Sequence of chain 1.A:
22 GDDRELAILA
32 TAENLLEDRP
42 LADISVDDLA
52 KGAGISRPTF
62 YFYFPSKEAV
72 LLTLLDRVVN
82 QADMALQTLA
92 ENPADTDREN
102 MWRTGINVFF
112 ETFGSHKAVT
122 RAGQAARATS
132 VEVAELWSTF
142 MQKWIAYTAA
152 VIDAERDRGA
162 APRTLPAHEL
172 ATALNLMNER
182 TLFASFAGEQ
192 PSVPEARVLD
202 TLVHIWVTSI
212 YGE

Binding-site contacts:
Ligand atom C13 contacts residue THR149 of chain 1.A at 3.5 Å.
Ligand atom C5 contacts residue ASN179 of chain 1.A at 3.6 Å.
Ligand atom C9 contacts residue PHE184 of chain 1.A at 3.7 Å (hydrophobic).
Ligand atom C14 contacts residue PHE110 of chain 1.A at 4.0 Å (hydrophobic).
Ligand atom C13 contacts residue ASN176 of chain 1.A at 3.4 Å.
Ligand atom O1 contacts residue ASN179 of chain 1.A at 2.8 Å (h-bond).
Ligand atom C3 contacts residue GLY106 of chain 1.A at 3.7 Å.
Ligand atom N2 contacts residue PHE110 of chain 1.A at 4.1 Å.
Ligand atom C14 contacts residue LEU87 of chain 1.A at 4.0 Å (hydrophobic).
Ligand atom C13 contacts residue PHE110 of chain 1.A at 3.9 Å (hydrophobic).
Ligand atom C3 contacts residue ILE107 of chain 1.A at 3.8 Å (hydrophobic).
Ligand atom C8 contacts residue PHE110 of chain 1.A at 4.0 Å (hydrophobic).
Ligand atom C6 contacts residue ASN176 of chain 1.A at 3.8 Å.
Ligand atom C9 contacts residue GLU180 of chain 1.A at 4.1 Å.
Ligand atom N1 contacts residue ASN176 of chain 1.A at 4.0 Å.
Ligand atom C6 contacts residue ASN179 of chain 1.A at 3.7 Å.
Ligand atom C14 contacts residue THR149 of chain 1.A at 3.5 Å.
Ligand atom C7 contacts residue PHE110 of chain 1.A at 3.3 Å (hydrophobic).
Ligand atom C1 contacts residue TYR148 of chain 1.A at 3.7 Å (hydrophobic).
Ligand atom C10 contacts residue GLU180 of chain 1.A at 4.1 Å.
Ligand atom C5 contacts residue PHE110 of chain 1.A at 3.7 Å (hydrophobic).
Ligand atom C4 contacts residue TRP207 of chain 1.A at 3.6 Å (hydrophobic).
Ligand atom C7 contacts residue ASN179 of chain 1.A at 4.0 Å.
Ligand atom C10 contacts residue TRP138 of chain 1.A at 3.4 Å (hydrophobic).
Ligand atom C8 contacts residue LEU183 of chain 1.A at 3.4 Å (hydrophobic).
Ligand atom C4 contacts residue ILE107 of chain 1.A at 3.7 Å (hydrophobic).
Ligand atom N1 contacts residue PHE110 of chain 1.A at 3.9 Å.
Ligand atom C8 contacts residue ASN179 of chain 1.A at 3.9 Å.
Ligand atom C12 contacts residue MET142 of chain 1.A at 3.7 Å (hydrophobic).
Ligand atom C5 contacts residue ASN176 of chain 1.A at 3.9 Å.
Ligand atom C1 contacts residue TRP103 of chain 1.A at 3.8 Å (hydrophobic).
Ligand atom C12 contacts residue ASN176 of chain 1.A at 3.5 Å.
Ligand atom C8 contacts residue GLU180 of chain 1.A at 3.9 Å.
Ligand atom N2 contacts residue ASN176 of chain 1.A at 3.1 Å (h-bond).
Ligand atom C11 contacts residue MET142 of chain 1.A at 3.3 Å (hydrophobic).
Ligand atom N1 contacts residue TRP207 of chain 1.A at 4.0 Å.
Ligand atom C2 contacts residue THR149 of chain 1.A at 3.6 Å.
Ligand atom O1 contacts residue PHE110 of chain 1.A at 3.7 Å.
Ligand atom C10 contacts residue MET142 of chain 1.A at 3.7 Å (hydrophobic).
Ligand atom C11 contacts residue TRP145 of chain 1.A at 3.4 Å (hydrophobic).

This protein binds this small molecule.
Small molecule (SMILES): CC1CCN(C(=O)NC2CCCCCC2)CC1